Binding-site contacts:
Ligand atom C7 contacts residue ASP13 of chain 1.F at 4.2 Å.
Ligand atom C5 contacts residue ASN17 of chain 1.F at 3.7 Å.
Ligand atom N2 contacts residue PHE45 of chain 1.F at 3.9 Å.
Ligand atom C8 contacts residue PHE16 of chain 1.F at 3.6 Å (hydrophobic).
Ligand atom C7 contacts residue PHE45 of chain 1.F at 4.2 Å (hydrophobic).
Ligand atom C7 contacts residue ASN17 of chain 1.F at 3.3 Å.
Ligand atom C3 contacts residue ASN17 of chain 1.F at 3.8 Å.
Ligand atom C1 contacts residue ASP13 of chain 1.F at 4.4 Å.
Ligand atom C4 contacts residue ASN17 of chain 1.F at 4.2 Å.
Ligand atom N2 contacts residue ASN17 of chain 1.F at 2.9 Å (h-bond).
Ligand atom O7 contacts residue ASP13 of chain 1.F at 3.1 Å (salt-bridge).
Ligand atom O3 contacts residue PHE45 of chain 1.F at 4.4 Å.
Ligand atom C2 contacts residue ASP13 of chain 1.F at 4.3 Å.
Ligand atom C1 contacts residue ASN17 of chain 1.F at 1.4 Å.
Ligand atom C8 contacts residue ASN17 of chain 1.F at 4.5 Å.
Ligand atom C2 contacts residue ASN17 of chain 1.F at 2.5 Å.
Ligand atom O7 contacts residue ASN17 of chain 1.F at 3.4 Å (h-bond).
Ligand atom C8 contacts residue PHE45 of chain 1.F at 3.5 Å (hydrophobic).
Ligand atom O5 contacts residue ASN17 of chain 1.F at 2.4 Å (h-bond).

Sequence of chain 1.F:
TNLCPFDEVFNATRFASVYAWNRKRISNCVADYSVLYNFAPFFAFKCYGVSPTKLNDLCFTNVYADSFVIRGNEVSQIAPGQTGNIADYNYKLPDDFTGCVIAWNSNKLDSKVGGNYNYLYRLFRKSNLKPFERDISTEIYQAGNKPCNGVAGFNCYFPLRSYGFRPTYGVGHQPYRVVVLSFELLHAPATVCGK

This small molecule binds to this protein.
Small molecule (SMILES): CC(=O)N[C@@H]1[C@@H](O)[C@H](O)[C@@H](CO)O[C@H]1O